Sequence of chain 1.G:
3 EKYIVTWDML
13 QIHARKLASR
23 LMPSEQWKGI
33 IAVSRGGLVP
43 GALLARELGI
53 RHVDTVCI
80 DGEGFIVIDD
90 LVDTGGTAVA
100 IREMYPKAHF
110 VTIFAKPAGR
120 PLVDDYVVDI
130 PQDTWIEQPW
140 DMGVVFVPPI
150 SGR

The small molecule below binds the protein below.
Small molecule (SMILES): Nc1nc2c(ncn2[C@H]2CN(C(=O)CP(=O)(O)O)C[C@H]2O)c(=O)[nH]1

Binding-site contacts:
Ligand atom C5 contacts residue LEU90 of chain 1.G at 3.5 Å (hydrophobic).
Ligand atom N7 contacts residue LEU90 of chain 1.G at 3.7 Å.
Ligand atom N3 contacts residue LEU90 of chain 1.G at 3.8 Å.
Ligand atom OAG contacts residue THR93 of chain 1.G at 3.4 Å (h-bond).
Ligand atom C5 contacts residue LYS115 of chain 1.G at 3.6 Å.
Ligand atom OAB contacts residue THR96 of chain 1.G at 3.3 Å (h-bond).
Ligand atom C4 contacts residue LEU90 of chain 1.G at 3.3 Å (hydrophobic).
Ligand atom CAI contacts residue THR96 of chain 1.G at 3.8 Å.
Ligand atom OAD contacts residue ASP92 of chain 1.G at 3.5 Å.
Ligand atom C8 contacts residue ASP92 of chain 1.G at 3.2 Å.
Ligand atom N1 contacts residue TRP134 of chain 1.G at 3.6 Å.
Ligand atom OAF contacts residue THR93 of chain 1.G at 3.2 Å (h-bond).
Ligand atom C5 contacts residue TRP134 of chain 1.G at 3.6 Å (hydrophobic).
Ligand atom OAG contacts residue THR96 of chain 1.G at 2.9 Å (h-bond).
Ligand atom N2 contacts residue TRP134 of chain 1.G at 3.8 Å.
Ligand atom C2 contacts residue TRP134 of chain 1.G at 3.6 Å (hydrophobic).
Ligand atom PAX contacts residue ASP92 of chain 1.G at 3.7 Å.
Ligand atom PAX contacts residue THR93 of chain 1.G at 3.4 Å.
Ligand atom N7 contacts residue ASP92 of chain 1.G at 3.7 Å.
Ligand atom N2 contacts residue ILE135 of chain 1.G at 3.0 Å (h-bond).
Ligand atom C2 contacts residue ILE135 of chain 1.G at 3.3 Å (hydrophobic).
Ligand atom C6 contacts residue LYS115 of chain 1.G at 3.6 Å.
Ligand atom N9 contacts residue LEU90 of chain 1.G at 3.5 Å.
Ligand atom OAD contacts residue THR93 of chain 1.G at 2.6 Å (h-bond).
Ligand atom OAF contacts residue GLY94 of chain 1.G at 2.8 Å (h-bond).
Ligand atom N1 contacts residue ILE135 of chain 1.G at 2.8 Å (h-bond).
Ligand atom O6 contacts residue THR133 of chain 1.G at 3.1 Å (h-bond).
Ligand atom OAF contacts residue VAL91 of chain 1.G at 3.6 Å.
Ligand atom O6 contacts residue ILE135 of chain 1.G at 2.7 Å (h-bond).
Ligand atom OAF contacts residue GLY95 of chain 1.G at 3.9 Å.
Ligand atom O6 contacts residue TRP134 of chain 1.G at 3.2 Å.
Ligand atom OAF contacts residue ASP92 of chain 1.G at 2.6 Å (salt-bridge).
Ligand atom C8 contacts residue LEU90 of chain 1.G at 3.7 Å (hydrophobic).
Ligand atom O6 contacts residue LYS115 of chain 1.G at 2.8 Å (salt-bridge).
Ligand atom C6 contacts residue TRP134 of chain 1.G at 3.3 Å (hydrophobic).
Ligand atom PAX contacts residue GLY94 of chain 1.G at 3.7 Å.
Ligand atom N3 contacts residue TRP134 of chain 1.G at 3.8 Å.
Ligand atom OAG contacts residue GLY95 of chain 1.G at 3.2 Å (h-bond).
Ligand atom N7 contacts residue LYS115 of chain 1.G at 2.9 Å (salt-bridge).
Ligand atom C6 contacts residue ILE135 of chain 1.G at 3.5 Å (hydrophobic).